A small-molecule ligand and the protein it binds are described below.
Small molecule (SMILES): CC(=O)N[C@@H]1[C@@H](O)[C@H](O)[C@@H](CO)O[C@H]1O

Sequence of chain 1.A:
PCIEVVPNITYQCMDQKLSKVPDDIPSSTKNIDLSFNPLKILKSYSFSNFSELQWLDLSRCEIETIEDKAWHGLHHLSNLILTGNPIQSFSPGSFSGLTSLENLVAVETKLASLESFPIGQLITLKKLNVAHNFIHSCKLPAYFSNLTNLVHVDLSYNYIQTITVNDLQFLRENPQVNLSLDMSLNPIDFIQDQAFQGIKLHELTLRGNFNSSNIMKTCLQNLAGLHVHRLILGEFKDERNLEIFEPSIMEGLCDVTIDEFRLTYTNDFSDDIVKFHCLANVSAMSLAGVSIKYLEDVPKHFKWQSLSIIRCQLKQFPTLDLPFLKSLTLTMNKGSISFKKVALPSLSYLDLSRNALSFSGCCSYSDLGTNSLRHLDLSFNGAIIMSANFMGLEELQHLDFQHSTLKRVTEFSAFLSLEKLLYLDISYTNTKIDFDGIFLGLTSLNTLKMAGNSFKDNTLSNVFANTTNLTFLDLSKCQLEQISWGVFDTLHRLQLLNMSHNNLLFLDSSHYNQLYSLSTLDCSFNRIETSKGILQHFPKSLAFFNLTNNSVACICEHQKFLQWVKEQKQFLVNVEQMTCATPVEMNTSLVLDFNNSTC

Binding-site contacts:
Ligand atom C3 contacts residue ASN466 of chain 1.A at 3.5 Å.
Ligand atom O3 contacts residue ASN466 of chain 1.A at 4.3 Å.
Ligand atom C6 contacts residue THR443 of chain 1.A at 4.3 Å.
Ligand atom C4 contacts residue ASN466 of chain 1.A at 4.0 Å.
Ligand atom O5 contacts residue THR443 of chain 1.A at 4.2 Å.
Ligand atom C1 contacts residue ASN466 of chain 1.A at 1.4 Å.
Ligand atom C8 contacts residue ASN466 of chain 1.A at 4.4 Å.
Ligand atom C2 contacts residue LEU440 of chain 1.A at 4.3 Å (hydrophobic).
Ligand atom N2 contacts residue ASN466 of chain 1.A at 2.6 Å (h-bond).
Ligand atom C5 contacts residue THR443 of chain 1.A at 4.4 Å.
Ligand atom C5 contacts residue ASN466 of chain 1.A at 3.6 Å.
Ligand atom C7 contacts residue LEU440 of chain 1.A at 4.4 Å (hydrophobic).
Ligand atom C4 contacts residue THR443 of chain 1.A at 4.0 Å.
Ligand atom C2 contacts residue ASN466 of chain 1.A at 2.1 Å.
Ligand atom C7 contacts residue ASN466 of chain 1.A at 3.9 Å.
Ligand atom N2 contacts residue LEU440 of chain 1.A at 3.6 Å.
Ligand atom O5 contacts residue ASN466 of chain 1.A at 2.4 Å (h-bond).